Sequence of chain 1.B:
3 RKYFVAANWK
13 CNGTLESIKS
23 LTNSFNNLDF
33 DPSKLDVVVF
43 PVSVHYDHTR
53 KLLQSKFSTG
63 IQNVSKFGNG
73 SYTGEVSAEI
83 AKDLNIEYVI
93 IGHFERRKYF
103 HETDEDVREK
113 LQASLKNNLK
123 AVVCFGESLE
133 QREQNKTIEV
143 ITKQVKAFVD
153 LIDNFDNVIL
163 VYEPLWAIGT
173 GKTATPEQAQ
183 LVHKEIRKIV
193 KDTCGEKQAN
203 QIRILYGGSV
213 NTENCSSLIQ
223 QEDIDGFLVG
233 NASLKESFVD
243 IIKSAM

A protein and the small-molecule ligand that binds it are described below.
Small molecule (SMILES): O=C(O)COP(=O)(O)O

Binding-site contacts:
Ligand atom O1P contacts residue ASN233 of chain 1.B at 3.9 Å.
Ligand atom O2 contacts residue VAL231 of chain 1.B at 3.9 Å.
Ligand atom C2 contacts residue GLY210 of chain 1.B at 4.4 Å.
Ligand atom C1 contacts residue GLY209 of chain 1.B at 4.1 Å.
Ligand atom O1 contacts residue GLU97 of chain 1.B at 4.5 Å.
Ligand atom O2 contacts residue GLY209 of chain 1.B at 4.1 Å.
Ligand atom O2P contacts residue SER211 of chain 1.B at 3.9 Å.
Ligand atom O1 contacts residue HIS95 of chain 1.B at 3.7 Å.
Ligand atom O4P contacts residue GLY232 of chain 1.B at 4.4 Å.
Ligand atom O4P contacts residue ASN233 of chain 1.B at 4.0 Å.
Ligand atom O4P contacts residue VAL212 of chain 1.B at 3.8 Å.
Ligand atom C2 contacts residue GLY209 of chain 1.B at 4.0 Å.
Ligand atom O4P contacts residue SER211 of chain 1.B at 3.0 Å (h-bond).
Ligand atom O2 contacts residue LYS12 of chain 1.B at 4.5 Å.
Ligand atom C2 contacts residue GLY232 of chain 1.B at 4.3 Å.
Ligand atom P contacts residue GLY232 of chain 1.B at 4.4 Å.
Ligand atom P contacts residue SER211 of chain 1.B at 4.0 Å.
Ligand atom O1P contacts residue LYS12 of chain 1.B at 4.5 Å.
Ligand atom C1 contacts residue LYS12 of chain 1.B at 3.8 Å.
Ligand atom P contacts residue ASN233 of chain 1.B at 3.9 Å.
Ligand atom O2 contacts residue GLY232 of chain 1.B at 3.3 Å (h-bond).
Ligand atom O1P contacts residue GLY232 of chain 1.B at 3.5 Å.
Ligand atom C2 contacts residue SER211 of chain 1.B at 4.5 Å.
Ligand atom O3P contacts residue GLY232 of chain 1.B at 4.0 Å.
Ligand atom O3P contacts residue ASN233 of chain 1.B at 3.0 Å (h-bond).
Ligand atom O2 contacts residue LEU230 of chain 1.B at 3.5 Å (h-bond).
Ligand atom O1 contacts residue LYS12 of chain 1.B at 2.8 Å (salt-bridge).
Ligand atom C1 contacts residue GLY232 of chain 1.B at 3.9 Å.